Sequence of chain 2.A:
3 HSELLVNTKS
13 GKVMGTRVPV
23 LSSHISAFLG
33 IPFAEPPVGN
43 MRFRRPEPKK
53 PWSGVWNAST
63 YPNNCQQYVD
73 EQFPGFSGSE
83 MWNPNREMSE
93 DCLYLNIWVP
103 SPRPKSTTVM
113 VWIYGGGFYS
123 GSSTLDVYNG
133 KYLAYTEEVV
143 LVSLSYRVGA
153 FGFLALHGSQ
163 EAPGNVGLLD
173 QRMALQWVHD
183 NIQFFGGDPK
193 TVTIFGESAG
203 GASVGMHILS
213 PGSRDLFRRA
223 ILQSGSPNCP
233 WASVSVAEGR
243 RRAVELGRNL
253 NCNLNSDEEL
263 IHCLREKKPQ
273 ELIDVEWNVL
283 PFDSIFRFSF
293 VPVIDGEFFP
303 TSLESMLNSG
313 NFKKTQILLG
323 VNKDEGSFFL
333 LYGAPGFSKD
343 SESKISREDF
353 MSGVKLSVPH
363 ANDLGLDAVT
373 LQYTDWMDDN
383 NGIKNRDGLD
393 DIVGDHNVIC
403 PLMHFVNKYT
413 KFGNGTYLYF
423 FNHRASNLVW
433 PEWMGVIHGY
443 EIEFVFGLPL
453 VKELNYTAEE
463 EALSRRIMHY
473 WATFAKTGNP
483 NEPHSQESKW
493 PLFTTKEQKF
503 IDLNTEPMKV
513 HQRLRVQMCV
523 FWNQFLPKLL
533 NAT

The small molecule below binds the protein below.
Small molecule (SMILES): CC(=O)N[C@@H]1[C@@H](O)[C@H](O)[C@@H](CO)O[C@H]1O

Binding-site contacts:
Ligand atom C3 contacts residue ASN59 of chain 2.A at 3.9 Å.
Ligand atom C2 contacts residue ASN59 of chain 2.A at 2.5 Å.
Ligand atom O4 contacts residue SER61 of chain 2.A at 3.7 Å.
Ligand atom C4 contacts residue ASN59 of chain 2.A at 4.3 Å.
Ligand atom C4 contacts residue SER61 of chain 2.A at 4.3 Å.
Ligand atom C5 contacts residue THR62 of chain 2.A at 4.1 Å.
Ligand atom C6 contacts residue ASN59 of chain 2.A at 4.3 Å.
Ligand atom C5 contacts residue SER61 of chain 2.A at 3.9 Å.
Ligand atom O5 contacts residue THR62 of chain 2.A at 4.4 Å.
Ligand atom O6 contacts residue THR62 of chain 2.A at 4.4 Å.
Ligand atom C1 contacts residue SER61 of chain 2.A at 3.9 Å.
Ligand atom O5 contacts residue SER61 of chain 2.A at 3.1 Å (h-bond).
Ligand atom O5 contacts residue ASN59 of chain 2.A at 2.4 Å (h-bond).
Ligand atom O3 contacts residue ASN59 of chain 2.A at 4.4 Å.
Ligand atom C2 contacts residue SER61 of chain 2.A at 4.2 Å.
Ligand atom O7 contacts residue ASN59 of chain 2.A at 4.0 Å.
Ligand atom C7 contacts residue SER61 of chain 2.A at 4.2 Å.
Ligand atom O4 contacts residue THR62 of chain 2.A at 4.2 Å.
Ligand atom N2 contacts residue SER61 of chain 2.A at 3.3 Å (h-bond).
Ligand atom C1 contacts residue ASN59 of chain 2.A at 1.5 Å.
Ligand atom N2 contacts residue ASN59 of chain 2.A at 2.9 Å (h-bond).
Ligand atom C5 contacts residue ASN59 of chain 2.A at 3.7 Å.
Ligand atom C7 contacts residue ASN59 of chain 2.A at 3.8 Å.